Binding-site contacts:
Ligand atom C6 contacts residue ALA706 of chain 1.A at 3.7 Å (hydrophobic).
Ligand atom C1 contacts residue ASN1074 of chain 1.A at 1.4 Å.
Ligand atom O5 contacts residue ASN1074 of chain 1.A at 2.2 Å (h-bond).
Ligand atom O5 contacts residue ALA706 of chain 1.A at 4.2 Å.
Ligand atom C6 contacts residue ASN1074 of chain 1.A at 4.5 Å.
Ligand atom O7 contacts residue ALA706 of chain 1.A at 4.2 Å.
Ligand atom C5 contacts residue ALA706 of chain 1.A at 3.9 Å (hydrophobic).
Ligand atom C7 contacts residue ASN1074 of chain 1.A at 4.4 Å.
Ligand atom O6 contacts residue ASN1074 of chain 1.A at 4.1 Å.
Ligand atom C4 contacts residue ASN1074 of chain 1.A at 3.9 Å.
Ligand atom O6 contacts residue ALA706 of chain 1.A at 4.2 Å.
Ligand atom C3 contacts residue ASN1074 of chain 1.A at 3.1 Å.
Ligand atom O3 contacts residue ASN1074 of chain 1.A at 2.7 Å (h-bond).
Ligand atom O7 contacts residue GLU1072 of chain 1.A at 4.4 Å.
Ligand atom C8 contacts residue ALA706 of chain 1.A at 4.2 Å (hydrophobic).
Ligand atom C2 contacts residue ASN1074 of chain 1.A at 2.4 Å.
Ligand atom N2 contacts residue ASN1074 of chain 1.A at 3.6 Å.
Ligand atom O7 contacts residue ASN1074 of chain 1.A at 4.3 Å.
Ligand atom C5 contacts residue ASN1074 of chain 1.A at 3.5 Å.

Sequence of chain 1.A:
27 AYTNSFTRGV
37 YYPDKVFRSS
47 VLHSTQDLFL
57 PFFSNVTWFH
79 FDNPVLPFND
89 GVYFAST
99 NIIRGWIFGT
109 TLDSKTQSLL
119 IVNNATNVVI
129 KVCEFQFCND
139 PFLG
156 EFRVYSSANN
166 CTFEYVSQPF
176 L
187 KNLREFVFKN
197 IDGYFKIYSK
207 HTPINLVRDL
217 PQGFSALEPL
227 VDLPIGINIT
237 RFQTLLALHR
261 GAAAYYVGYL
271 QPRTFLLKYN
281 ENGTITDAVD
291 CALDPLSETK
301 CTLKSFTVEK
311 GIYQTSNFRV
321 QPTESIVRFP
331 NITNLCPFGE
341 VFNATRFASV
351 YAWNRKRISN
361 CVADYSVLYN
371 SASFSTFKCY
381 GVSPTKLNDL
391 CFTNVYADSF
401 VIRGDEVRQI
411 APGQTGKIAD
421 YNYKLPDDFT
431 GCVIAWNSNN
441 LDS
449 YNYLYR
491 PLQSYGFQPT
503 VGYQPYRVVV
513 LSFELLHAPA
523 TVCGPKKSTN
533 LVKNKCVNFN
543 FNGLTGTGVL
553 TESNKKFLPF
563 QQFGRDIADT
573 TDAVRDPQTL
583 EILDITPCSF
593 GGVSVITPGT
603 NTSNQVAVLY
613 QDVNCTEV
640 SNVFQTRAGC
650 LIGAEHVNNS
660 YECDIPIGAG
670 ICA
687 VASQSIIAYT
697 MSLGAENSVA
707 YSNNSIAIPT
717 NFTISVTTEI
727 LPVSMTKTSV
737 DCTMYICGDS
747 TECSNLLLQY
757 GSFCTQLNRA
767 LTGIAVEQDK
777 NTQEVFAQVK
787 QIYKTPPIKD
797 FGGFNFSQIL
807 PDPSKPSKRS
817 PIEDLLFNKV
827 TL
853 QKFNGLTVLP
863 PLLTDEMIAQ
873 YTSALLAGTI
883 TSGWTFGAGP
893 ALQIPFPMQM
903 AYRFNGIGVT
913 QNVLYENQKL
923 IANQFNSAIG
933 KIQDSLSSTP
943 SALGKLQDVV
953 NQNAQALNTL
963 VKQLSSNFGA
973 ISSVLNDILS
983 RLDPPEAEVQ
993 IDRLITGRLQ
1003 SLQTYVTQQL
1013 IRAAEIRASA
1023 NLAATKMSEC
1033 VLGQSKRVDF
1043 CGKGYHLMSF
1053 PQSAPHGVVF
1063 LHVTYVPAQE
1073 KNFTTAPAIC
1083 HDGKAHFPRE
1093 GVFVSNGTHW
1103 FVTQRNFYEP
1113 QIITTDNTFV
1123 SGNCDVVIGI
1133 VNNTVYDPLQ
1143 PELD

This small molecule binds to this protein.
Small molecule (SMILES): CC(=O)N[C@H]1[C@H](O[C@H]2[C@H](O)[C@@H](NC(C)=O)CO[C@@H]2CO)O[C@H](CO)[C@@H](O)[C@@H]1O